Binding-site contacts:
Ligand atom C6 contacts residue LYS274 of chain 4.A at 3.8 Å.
Ligand atom O1P contacts residue TYR264 of chain 4.A at 3.0 Å (h-bond).
Ligand atom O1 contacts residue PO41 of chain 4.E at 3.6 Å (h-bond).
Ligand atom O3P contacts residue ASN212 of chain 4.A at 2.8 Å (h-bond).
Ligand atom O3 contacts residue MET248 of chain 4.A at 2.6 Å (h-bond).
Ligand atom C4 contacts residue MET248 of chain 4.A at 3.8 Å (hydrophobic).
Ligand atom P contacts residue ARG243 of chain 3.A at 3.8 Å.
Ligand atom O1 contacts residue LYS274 of chain 4.A at 3.1 Å.
Ligand atom O4 contacts residue TYR244 of chain 4.A at 3.8 Å.
Ligand atom O6 contacts residue LYS274 of chain 4.A at 3.2 Å (salt-bridge).
Ligand atom C1 contacts residue PO41 of chain 4.E at 3.1 Å.
Ligand atom O2P contacts residue ASN212 of chain 4.A at 3.7 Å.
Ligand atom P contacts residue ASN212 of chain 4.A at 3.5 Å.
Ligand atom O3P contacts residue TYR244 of chain 4.A at 2.6 Å (h-bond).
Ligand atom O3 contacts residue GLY246 of chain 4.A at 3.5 Å (h-bond).
Ligand atom O3P contacts residue TYR264 of chain 4.A at 3.6 Å.
Ligand atom C2 contacts residue PO41 of chain 4.E at 3.6 Å.
Ligand atom C3 contacts residue ASP121 of chain 4.A at 3.6 Å.
Ligand atom O3 contacts residue SER247 of chain 4.A at 3.5 Å.
Ligand atom O1P contacts residue ASN212 of chain 4.A at 3.7 Å.
Ligand atom O5 contacts residue LYS274 of chain 4.A at 3.2 Å (salt-bridge).
Ligand atom O1 contacts residue ARG276 of chain 4.A at 3.2 Å (salt-bridge).
Ligand atom O1P contacts residue TYR215 of chain 4.A at 2.4 Å (h-bond).
Ligand atom C5 contacts residue GLY246 of chain 4.A at 3.8 Å.
Ligand atom O2P contacts residue ARG243 of chain 3.A at 2.5 Å (salt-bridge).
Ligand atom O3 contacts residue GLY122 of chain 4.A at 3.8 Å.
Ligand atom O2 contacts residue GLY122 of chain 4.A at 3.7 Å.
Ligand atom O2 contacts residue PO41 of chain 4.E at 3.0 Å (h-bond).
Ligand atom O4 contacts residue GLY246 of chain 4.A at 3.6 Å (h-bond).
Ligand atom P contacts residue TYR215 of chain 4.A at 3.8 Å.
Ligand atom O4 contacts residue MET248 of chain 4.A at 3.6 Å.
Ligand atom C1 contacts residue ARG276 of chain 4.A at 3.6 Å.
Ligand atom C4 contacts residue GLY246 of chain 4.A at 2.9 Å.
Ligand atom C3 contacts residue MET248 of chain 4.A at 3.5 Å (hydrophobic).
Ligand atom O6 contacts residue TYR264 of chain 4.A at 3.6 Å.
Ligand atom C6 contacts residue GLY246 of chain 4.A at 3.6 Å.
Ligand atom O3 contacts residue ASP121 of chain 4.A at 2.6 Å (salt-bridge).
Ligand atom C3 contacts residue GLY246 of chain 4.A at 3.7 Å.
Ligand atom C1 contacts residue ZN1 of chain 4.D at 3.4 Å.
Ligand atom O2 contacts residue GLY246 of chain 4.A at 3.6 Å (h-bond).

Sequence of chain 4.A:
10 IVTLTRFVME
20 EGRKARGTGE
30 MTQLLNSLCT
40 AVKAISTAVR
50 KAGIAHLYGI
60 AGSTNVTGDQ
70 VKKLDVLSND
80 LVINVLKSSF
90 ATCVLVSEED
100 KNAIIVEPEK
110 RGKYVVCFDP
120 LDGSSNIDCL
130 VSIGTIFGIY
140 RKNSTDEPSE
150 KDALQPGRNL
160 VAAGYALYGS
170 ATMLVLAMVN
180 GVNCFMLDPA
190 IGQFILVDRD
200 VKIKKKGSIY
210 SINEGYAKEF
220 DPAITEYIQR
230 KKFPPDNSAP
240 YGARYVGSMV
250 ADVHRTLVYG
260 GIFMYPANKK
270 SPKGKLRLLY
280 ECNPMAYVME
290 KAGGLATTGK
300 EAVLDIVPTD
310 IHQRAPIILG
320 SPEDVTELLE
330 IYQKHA

Sequence of chain 3.A:
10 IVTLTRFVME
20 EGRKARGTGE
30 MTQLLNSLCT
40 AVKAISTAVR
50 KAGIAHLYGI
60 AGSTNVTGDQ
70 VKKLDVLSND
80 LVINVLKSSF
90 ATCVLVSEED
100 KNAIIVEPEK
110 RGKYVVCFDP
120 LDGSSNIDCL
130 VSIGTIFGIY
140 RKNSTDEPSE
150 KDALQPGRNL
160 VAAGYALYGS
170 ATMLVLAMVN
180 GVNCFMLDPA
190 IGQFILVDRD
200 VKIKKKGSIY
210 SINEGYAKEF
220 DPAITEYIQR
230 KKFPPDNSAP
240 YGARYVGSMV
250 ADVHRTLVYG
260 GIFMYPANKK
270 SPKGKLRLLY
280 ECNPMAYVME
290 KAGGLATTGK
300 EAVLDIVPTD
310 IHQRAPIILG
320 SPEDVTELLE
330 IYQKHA

A small-molecule ligand and the protein it binds are described below.
Small molecule (SMILES): O=P(O)(O)OC[C@H]1O[C@](O)(CO)[C@@H](O)[C@@H]1O